Sequence of chain 1.B:
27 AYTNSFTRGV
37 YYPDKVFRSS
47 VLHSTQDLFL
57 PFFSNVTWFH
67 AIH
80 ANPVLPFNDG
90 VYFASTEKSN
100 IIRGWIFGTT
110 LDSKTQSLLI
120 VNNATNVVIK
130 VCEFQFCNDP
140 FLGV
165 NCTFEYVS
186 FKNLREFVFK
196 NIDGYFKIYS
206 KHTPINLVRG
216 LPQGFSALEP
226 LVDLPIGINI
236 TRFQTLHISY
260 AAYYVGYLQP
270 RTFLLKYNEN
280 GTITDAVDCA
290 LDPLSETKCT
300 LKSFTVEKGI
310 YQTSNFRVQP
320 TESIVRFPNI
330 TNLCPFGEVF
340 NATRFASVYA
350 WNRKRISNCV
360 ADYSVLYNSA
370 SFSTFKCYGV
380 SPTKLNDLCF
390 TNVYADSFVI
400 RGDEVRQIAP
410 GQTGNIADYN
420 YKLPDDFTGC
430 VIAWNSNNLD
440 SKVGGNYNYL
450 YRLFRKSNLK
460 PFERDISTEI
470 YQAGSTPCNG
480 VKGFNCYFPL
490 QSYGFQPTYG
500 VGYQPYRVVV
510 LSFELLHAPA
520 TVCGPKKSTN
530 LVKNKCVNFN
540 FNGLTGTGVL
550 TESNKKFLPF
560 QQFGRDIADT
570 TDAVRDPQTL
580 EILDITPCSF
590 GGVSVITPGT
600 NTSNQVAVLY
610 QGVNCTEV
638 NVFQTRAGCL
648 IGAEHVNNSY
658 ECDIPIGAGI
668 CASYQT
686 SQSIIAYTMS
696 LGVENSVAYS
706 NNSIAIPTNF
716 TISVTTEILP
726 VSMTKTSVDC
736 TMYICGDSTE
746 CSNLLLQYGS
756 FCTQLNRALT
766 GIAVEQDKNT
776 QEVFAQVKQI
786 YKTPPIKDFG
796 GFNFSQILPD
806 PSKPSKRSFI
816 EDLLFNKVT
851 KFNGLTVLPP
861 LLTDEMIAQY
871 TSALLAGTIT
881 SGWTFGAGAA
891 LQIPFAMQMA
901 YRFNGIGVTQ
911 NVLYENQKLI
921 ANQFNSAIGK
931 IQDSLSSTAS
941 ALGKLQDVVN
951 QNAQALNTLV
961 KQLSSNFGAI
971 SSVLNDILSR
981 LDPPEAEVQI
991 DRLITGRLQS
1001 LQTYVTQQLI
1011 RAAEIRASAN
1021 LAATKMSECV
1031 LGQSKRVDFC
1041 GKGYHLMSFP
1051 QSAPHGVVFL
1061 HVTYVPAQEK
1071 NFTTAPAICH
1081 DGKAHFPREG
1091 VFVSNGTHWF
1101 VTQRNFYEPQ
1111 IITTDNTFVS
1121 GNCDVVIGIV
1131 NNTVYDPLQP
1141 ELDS

This protein binds this small molecule.
Small molecule (SMILES): CC(=O)N[C@H]1[C@H](O[C@H]2[C@H](O)[C@@H](NC(C)=O)CO[C@@H]2CO)O[C@H](CO)[C@@H](O)[C@@H]1O

Binding-site contacts:
Ligand atom C1 contacts residue PHE1100 of chain 1.B at 4.3 Å (hydrophobic).
Ligand atom C1 contacts residue THR1097 of chain 1.B at 3.5 Å.
Ligand atom O4 contacts residue HIS1098 of chain 1.B at 4.1 Å.
Ligand atom O6 contacts residue PHE1100 of chain 1.B at 4.2 Å.
Ligand atom C4 contacts residue HIS1098 of chain 1.B at 4.3 Å.
Ligand atom C2 contacts residue ASN1095 of chain 1.B at 2.4 Å.
Ligand atom C1 contacts residue HIS1098 of chain 1.B at 4.1 Å.
Ligand atom C7 contacts residue HIS1098 of chain 1.B at 4.0 Å.
Ligand atom C7 contacts residue ASN1095 of chain 1.B at 3.4 Å.
Ligand atom C3 contacts residue HIS1098 of chain 1.B at 4.2 Å.
Ligand atom C5 contacts residue ASN1095 of chain 1.B at 3.7 Å.
Ligand atom C3 contacts residue THR1097 of chain 1.B at 3.7 Å.
Ligand atom C8 contacts residue ASN1095 of chain 1.B at 3.9 Å.
Ligand atom O7 contacts residue HIS1098 of chain 1.B at 3.5 Å (h-bond).
Ligand atom C5 contacts residue HIS1098 of chain 1.B at 3.6 Å.
Ligand atom N2 contacts residue ASN1095 of chain 1.B at 2.8 Å (h-bond).
Ligand atom C6 contacts residue PHE1100 of chain 1.B at 3.4 Å (hydrophobic).
Ligand atom N2 contacts residue THR1097 of chain 1.B at 3.5 Å (h-bond).
Ligand atom O7 contacts residue ASN1095 of chain 1.B at 3.6 Å.
Ligand atom C6 contacts residue HIS1098 of chain 1.B at 4.4 Å.
Ligand atom C4 contacts residue ASN1095 of chain 1.B at 4.2 Å.
Ligand atom O5 contacts residue PHE1100 of chain 1.B at 3.5 Å.
Ligand atom O5 contacts residue ASN1095 of chain 1.B at 2.4 Å (h-bond).
Ligand atom C1 contacts residue ASN1095 of chain 1.B at 1.4 Å.
Ligand atom O5 contacts residue HIS1098 of chain 1.B at 4.2 Å.
Ligand atom C3 contacts residue ASN1095 of chain 1.B at 3.8 Å.
Ligand atom C8 contacts residue HIS1098 of chain 1.B at 4.0 Å.
Ligand atom C2 contacts residue THR1097 of chain 1.B at 3.7 Å.
Ligand atom C5 contacts residue PHE1100 of chain 1.B at 3.9 Å (hydrophobic).